The protein below binds the small molecule below.
Small molecule (SMILES): Nc1cccc2cc(S(=O)(=O)O)ccc12

Binding-site contacts:
Ligand atom O1S contacts residue ASN17 of chain 1.D at 3.4 Å (h-bond).
Ligand atom C9 contacts residue LYS112 of chain 1.D at 3.5 Å.
Ligand atom C2 contacts residue ASN17 of chain 1.D at 3.7 Å.
Ligand atom C5 contacts residue LYS127 of chain 1.D at 3.9 Å.
Ligand atom C3 contacts residue ASN17 of chain 1.D at 3.9 Å.
Ligand atom N contacts residue GLY125 of chain 1.D at 3.3 Å (h-bond).
Ligand atom O2S contacts residue ASN17 of chain 1.D at 3.2 Å (h-bond).
Ligand atom C8 contacts residue LYS112 of chain 1.D at 3.8 Å.
Ligand atom S contacts residue LYS117 of chain 1.D at 4.3 Å.
Ligand atom C2 contacts residue LYS112 of chain 1.D at 3.7 Å.
Ligand atom C10 contacts residue LYS127 of chain 1.D at 4.2 Å.
Ligand atom N contacts residue GLN126 of chain 1.D at 4.2 Å.
Ligand atom S contacts residue LYS112 of chain 1.D at 4.2 Å.
Ligand atom C4 contacts residue GLN126 of chain 1.D at 3.6 Å.
Ligand atom O1S contacts residue LYS117 of chain 1.D at 2.9 Å (salt-bridge).
Ligand atom O3S contacts residue LYS117 of chain 1.D at 4.2 Å.
Ligand atom O1S contacts residue ALA128 of chain 1.D at 3.2 Å.
Ligand atom C3 contacts residue LYS127 of chain 1.D at 3.5 Å.
Ligand atom C4 contacts residue ASN17 of chain 1.D at 4.4 Å.
Ligand atom C3 contacts residue ALA128 of chain 1.D at 4.1 Å (hydrophobic).
Ligand atom C1 contacts residue ASN17 of chain 1.D at 4.1 Å.
Ligand atom S contacts residue ASN17 of chain 1.D at 3.7 Å.
Ligand atom C4 contacts residue LYS127 of chain 1.D at 3.2 Å.
Ligand atom C3 contacts residue GLN126 of chain 1.D at 3.7 Å.
Ligand atom N contacts residue LYS127 of chain 1.D at 3.1 Å.
Ligand atom S contacts residue ALA128 of chain 1.D at 4.5 Å.
Ligand atom C1 contacts residue LYS112 of chain 1.D at 3.1 Å.
Ligand atom O2S contacts residue LYS112 of chain 1.D at 3.4 Å.
Ligand atom C10 contacts residue LYS112 of chain 1.D at 4.5 Å.

Sequence of chain 1.D:
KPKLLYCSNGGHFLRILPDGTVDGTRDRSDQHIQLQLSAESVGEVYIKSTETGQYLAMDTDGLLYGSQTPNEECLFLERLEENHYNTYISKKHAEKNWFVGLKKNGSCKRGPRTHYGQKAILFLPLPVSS